This protein binds this small molecule.
Small molecule (SMILES): CC(=O)N[C@@H]1[C@@H](O)[C@H](O)[C@@H](CO)O[C@H]1O

Sequence of chain 1.B:
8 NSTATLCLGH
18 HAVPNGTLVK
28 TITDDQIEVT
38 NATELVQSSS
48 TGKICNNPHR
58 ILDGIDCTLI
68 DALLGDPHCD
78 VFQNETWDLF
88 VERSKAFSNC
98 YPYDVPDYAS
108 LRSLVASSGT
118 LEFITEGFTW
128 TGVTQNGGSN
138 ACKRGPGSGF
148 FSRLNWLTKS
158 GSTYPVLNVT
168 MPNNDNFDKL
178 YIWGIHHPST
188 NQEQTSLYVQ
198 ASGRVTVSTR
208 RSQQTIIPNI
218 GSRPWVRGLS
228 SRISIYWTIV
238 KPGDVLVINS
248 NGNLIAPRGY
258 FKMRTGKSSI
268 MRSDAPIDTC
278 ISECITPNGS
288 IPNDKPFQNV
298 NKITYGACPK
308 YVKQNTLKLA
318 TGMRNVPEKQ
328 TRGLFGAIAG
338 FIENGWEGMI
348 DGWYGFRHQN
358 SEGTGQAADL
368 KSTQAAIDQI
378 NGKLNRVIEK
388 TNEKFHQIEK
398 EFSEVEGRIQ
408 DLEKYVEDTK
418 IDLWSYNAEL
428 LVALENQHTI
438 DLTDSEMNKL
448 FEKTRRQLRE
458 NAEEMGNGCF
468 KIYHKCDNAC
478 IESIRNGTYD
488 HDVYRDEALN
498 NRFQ

Binding-site contacts:
Ligand atom C3 contacts residue ASN483 of chain 1.B at 3.8 Å.
Ligand atom O5 contacts residue ASN483 of chain 1.B at 2.4 Å (h-bond).
Ligand atom N2 contacts residue GLU479 of chain 1.B at 3.7 Å.
Ligand atom O7 contacts residue SER480 of chain 1.B at 4.0 Å.
Ligand atom O7 contacts residue ASN483 of chain 1.B at 4.3 Å.
Ligand atom C1 contacts residue ASN483 of chain 1.B at 1.4 Å.
Ligand atom C8 contacts residue THR485 of chain 1.B at 3.9 Å.
Ligand atom C8 contacts residue ASN483 of chain 1.B at 3.6 Å.
Ligand atom C1 contacts residue GLU479 of chain 1.B at 3.9 Å.
Ligand atom O7 contacts residue GLU479 of chain 1.B at 3.7 Å.
Ligand atom C4 contacts residue ASN483 of chain 1.B at 4.2 Å.
Ligand atom C7 contacts residue ASN483 of chain 1.B at 3.4 Å.
Ligand atom O7 contacts residue ALA476 of chain 1.B at 4.0 Å.
Ligand atom C2 contacts residue ASN483 of chain 1.B at 2.5 Å.
Ligand atom C7 contacts residue GLU479 of chain 1.B at 4.1 Å.
Ligand atom C5 contacts residue ASN483 of chain 1.B at 3.6 Å.
Ligand atom N2 contacts residue ASN483 of chain 1.B at 2.9 Å (h-bond).